Sequence of chain 1.F:
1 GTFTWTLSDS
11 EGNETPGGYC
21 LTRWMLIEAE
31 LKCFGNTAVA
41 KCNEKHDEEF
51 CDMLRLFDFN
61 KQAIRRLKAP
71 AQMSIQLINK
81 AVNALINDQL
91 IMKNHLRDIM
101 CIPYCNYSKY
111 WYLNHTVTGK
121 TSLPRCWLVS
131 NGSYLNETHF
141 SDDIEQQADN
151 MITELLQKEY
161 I

Binding-site contacts:
Ligand atom C1 contacts residue MET79 of chain 1.E at 4.0 Å (hydrophobic).
Ligand atom C2 contacts residue ASN78 of chain 1.E at 2.6 Å.
Ligand atom O5 contacts residue MET79 of chain 1.E at 3.6 Å.
Ligand atom O6 contacts residue SER76 of chain 1.E at 3.0 Å (h-bond).
Ligand atom C4 contacts residue TRP24 of chain 1.F at 3.9 Å (hydrophobic).
Ligand atom O6 contacts residue ASN60 of chain 1.F at 4.4 Å.
Ligand atom C6 contacts residue SER76 of chain 1.E at 3.9 Å.
Ligand atom O6 contacts residue TRP24 of chain 1.F at 2.9 Å (h-bond).
Ligand atom C4 contacts residue ASN78 of chain 1.E at 4.4 Å.
Ligand atom C6 contacts residue TRP24 of chain 1.F at 3.1 Å (hydrophobic).
Ligand atom C8 contacts residue ILE64 of chain 1.F at 3.9 Å (hydrophobic).
Ligand atom N2 contacts residue ALA75 of chain 1.E at 4.0 Å.
Ligand atom C5 contacts residue SER76 of chain 1.E at 4.3 Å.
Ligand atom O5 contacts residue TRP24 of chain 1.F at 4.0 Å.
Ligand atom C5 contacts residue TRP24 of chain 1.F at 3.1 Å (hydrophobic).
Ligand atom C5 contacts residue MET79 of chain 1.E at 3.9 Å (hydrophobic).
Ligand atom O5 contacts residue ALA75 of chain 1.E at 4.2 Å.
Ligand atom O3 contacts residue NAG1 of chain 1.JA at 3.9 Å.
Ligand atom C3 contacts residue ASN78 of chain 1.E at 3.9 Å.
Ligand atom C8 contacts residue MET95 of chain 1.E at 4.3 Å (hydrophobic).
Ligand atom C1 contacts residue ASN78 of chain 1.E at 1.5 Å.
Ligand atom C7 contacts residue ALA75 of chain 1.E at 4.0 Å (hydrophobic).
Ligand atom O5 contacts residue SER76 of chain 1.E at 3.5 Å (h-bond).
Ligand atom C1 contacts residue TRP24 of chain 1.F at 3.5 Å (hydrophobic).
Ligand atom C5 contacts residue ASN78 of chain 1.E at 3.8 Å.
Ligand atom O5 contacts residue ASN78 of chain 1.E at 2.4 Å (h-bond).
Ligand atom C2 contacts residue ALA75 of chain 1.E at 3.8 Å (hydrophobic).
Ligand atom N2 contacts residue ASN78 of chain 1.E at 2.9 Å (h-bond).
Ligand atom O5 contacts residue TRP24 of chain 1.F at 3.6 Å.
Ligand atom C7 contacts residue ASN78 of chain 1.E at 3.8 Å.
Ligand atom C1 contacts residue ALA75 of chain 1.E at 3.7 Å (hydrophobic).
Ligand atom O7 contacts residue ALA75 of chain 1.E at 3.8 Å.
Ligand atom C8 contacts residue NAG1 of chain 1.JA at 4.0 Å.
Ligand atom N2 contacts residue NAG1 of chain 1.JA at 4.3 Å.
Ligand atom O4 contacts residue TRP24 of chain 1.F at 2.9 Å.
Ligand atom O6 contacts residue ILE64 of chain 1.F at 4.3 Å.
Ligand atom C6 contacts residue ILE64 of chain 1.F at 3.9 Å (hydrophobic).
Ligand atom C1 contacts residue ASN98 of chain 1.E at 4.4 Å.
Ligand atom O7 contacts residue ASN78 of chain 1.E at 4.2 Å.
Ligand atom C6 contacts residue MET79 of chain 1.E at 4.3 Å (hydrophobic).

A protein and the small-molecule ligand that binds it are described below.
Small molecule (SMILES): CC(=O)N[C@H]1[C@H](O[C@H]2[C@H](O)[C@@H](NC(C)=O)CO[C@@H]2CO)O[C@H](CO)[C@@H](O[C@@H]2O[C@H](CO)[C@@H](O)[C@H](O)[C@@H]2O)[C@@H]1O

Sequence of chain 1.E:
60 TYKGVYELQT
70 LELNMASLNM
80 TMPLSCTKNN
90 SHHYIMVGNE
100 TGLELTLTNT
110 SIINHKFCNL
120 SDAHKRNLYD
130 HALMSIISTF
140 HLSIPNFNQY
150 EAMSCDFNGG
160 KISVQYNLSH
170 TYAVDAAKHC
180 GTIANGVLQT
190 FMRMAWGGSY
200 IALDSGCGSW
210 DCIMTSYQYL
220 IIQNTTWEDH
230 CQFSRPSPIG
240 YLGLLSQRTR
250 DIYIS